Binding-site contacts:
Ligand atom C1 contacts residue MET212 of chain 1.A at 4.1 Å (hydrophobic).
Ligand atom C5 contacts residue LEU98 of chain 1.A at 4.5 Å (hydrophobic).
Ligand atom S contacts residue MET212 of chain 1.A at 4.1 Å.
Ligand atom C3 contacts residue PHE402 of chain 1.A at 4.0 Å (hydrophobic).
Ligand atom C contacts residue LEU214 of chain 1.A at 3.9 Å (hydrophobic).
Ligand atom C5 contacts residue LEU389 of chain 1.A at 3.4 Å (hydrophobic).
Ligand atom C4 contacts residue PHE402 of chain 1.A at 3.4 Å (hydrophobic).
Ligand atom O contacts residue THR324 of chain 1.A at 4.1 Å.
Ligand atom C3 contacts residue TRP373 of chain 1.A at 4.0 Å (hydrophobic).
Ligand atom O contacts residue PHE222 of chain 1.A at 4.3 Å.
Ligand atom C1 contacts residue LEU377 of chain 1.A at 4.2 Å (hydrophobic).
Ligand atom C2 contacts residue LEU377 of chain 1.A at 3.5 Å (hydrophobic).
Ligand atom S contacts residue PHE222 of chain 1.A at 4.0 Å.
Ligand atom C3 contacts residue LEU377 of chain 1.A at 4.0 Å (hydrophobic).
Ligand atom O contacts residue LEU377 of chain 1.A at 3.8 Å.
Ligand atom C1 contacts residue PHE406 of chain 1.A at 4.4 Å (hydrophobic).
Ligand atom C5 contacts residue LEU214 of chain 1.A at 4.3 Å (hydrophobic).
Ligand atom C2 contacts residue PHE406 of chain 1.A at 3.7 Å (hydrophobic).
Ligand atom S contacts residue ILE323 of chain 1.A at 4.0 Å.
Ligand atom C3 contacts residue PHE406 of chain 1.A at 4.1 Å (hydrophobic).
Ligand atom C6 contacts residue MET212 of chain 1.A at 3.9 Å (hydrophobic).
Ligand atom C6 contacts residue LEU98 of chain 1.A at 4.3 Å (hydrophobic).
Ligand atom C5 contacts residue PHE402 of chain 1.A at 4.4 Å (hydrophobic).
Ligand atom C6 contacts residue LEU214 of chain 1.A at 3.7 Å (hydrophobic).
Ligand atom C4 contacts residue LEU389 of chain 1.A at 3.7 Å (hydrophobic).
Ligand atom C5 contacts residue MET212 of chain 1.A at 4.1 Å (hydrophobic).
Ligand atom C contacts residue PHE222 of chain 1.A at 4.5 Å (hydrophobic).
Ligand atom C contacts residue GLU220 of chain 1.A at 4.3 Å.
Ligand atom C contacts residue ILE323 of chain 1.A at 3.8 Å (hydrophobic).
Ligand atom O contacts residue PHE406 of chain 1.A at 4.3 Å.
Ligand atom S contacts residue LEU214 of chain 1.A at 4.3 Å.
Ligand atom O contacts residue ILE323 of chain 1.A at 3.0 Å (h-bond).
Ligand atom C contacts residue LEU377 of chain 1.A at 4.3 Å (hydrophobic).
Ligand atom C2 contacts residue TRP373 of chain 1.A at 4.1 Å (hydrophobic).

Sequence of chain 1.A:
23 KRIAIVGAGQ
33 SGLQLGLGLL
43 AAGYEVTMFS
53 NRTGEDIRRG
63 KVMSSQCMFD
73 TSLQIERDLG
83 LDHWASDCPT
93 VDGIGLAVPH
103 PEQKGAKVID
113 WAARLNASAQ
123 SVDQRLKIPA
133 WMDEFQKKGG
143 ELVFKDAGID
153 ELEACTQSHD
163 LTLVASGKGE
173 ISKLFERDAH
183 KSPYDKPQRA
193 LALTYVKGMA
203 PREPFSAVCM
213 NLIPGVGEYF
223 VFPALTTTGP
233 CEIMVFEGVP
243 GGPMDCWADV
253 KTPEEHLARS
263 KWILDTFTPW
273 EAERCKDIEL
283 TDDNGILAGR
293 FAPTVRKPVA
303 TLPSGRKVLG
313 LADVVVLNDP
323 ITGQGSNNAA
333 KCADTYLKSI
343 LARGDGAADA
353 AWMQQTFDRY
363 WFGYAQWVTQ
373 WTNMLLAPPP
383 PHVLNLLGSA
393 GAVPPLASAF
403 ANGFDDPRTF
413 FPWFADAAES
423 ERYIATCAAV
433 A

This small molecule binds to this protein.
Small molecule (SMILES): C[S@](=O)c1ccccc1